Binding-site contacts:
Ligand atom FAG contacts residue TYR396 of chain 1.C at 3.6 Å.
Ligand atom OAA contacts residue ARG476 of chain 1.C at 2.7 Å (salt-bridge).
Ligand atom FAF contacts residue THR698 of chain 1.C at 3.2 Å.
Ligand atom CAS contacts residue TYR441 of chain 1.C at 3.4 Å (hydrophobic).
Ligand atom NAP contacts residue PRO469 of chain 1.C at 2.7 Å (h-bond).
Ligand atom OAC contacts residue SER645 of chain 1.C at 2.8 Å (h-bond).
Ligand atom CAV contacts residue PRO469 of chain 1.C at 3.5 Å (hydrophobic).
Ligand atom CAJ contacts residue TYR723 of chain 1.C at 3.6 Å (hydrophobic).
Ligand atom OAE contacts residue SER645 of chain 1.C at 3.5 Å (h-bond).
Ligand atom OAB contacts residue ARG476 of chain 1.C at 3.0 Å (salt-bridge).
Ligand atom CAT contacts residue THR471 of chain 1.C at 3.2 Å.
Ligand atom NAP contacts residue THR471 of chain 1.C at 3.4 Å (h-bond).
Ligand atom OAD contacts residue GLY644 of chain 1.C at 3.5 Å.
Ligand atom CAJ contacts residue TYR441 of chain 1.C at 3.4 Å (hydrophobic).
Ligand atom CAV contacts residue TYR441 of chain 1.C at 3.4 Å (hydrophobic).
Ligand atom OAQ contacts residue THR677 of chain 1.C at 2.7 Å (h-bond).
Ligand atom CAI contacts residue TYR441 of chain 1.C at 3.7 Å (hydrophobic).
Ligand atom NAP contacts residue TYR441 of chain 1.C at 3.5 Å.
Ligand atom CAK contacts residue THR677 of chain 1.C at 3.6 Å.
Ligand atom FAG contacts residue TYR441 of chain 1.C at 3.8 Å.
Ligand atom CAJ contacts residue PRO469 of chain 1.C at 3.5 Å (hydrophobic).
Ligand atom CAL contacts residue THR677 of chain 1.C at 3.2 Å.
Ligand atom OAA contacts residue THR471 of chain 1.C at 2.9 Å (h-bond).
Ligand atom FAH contacts residue GLU393 of chain 1.C at 3.3 Å.
Ligand atom OAB contacts residue TYR441 of chain 1.C at 3.8 Å.
Ligand atom CAT contacts residue PRO469 of chain 1.C at 3.7 Å (hydrophobic).
Ligand atom FAG contacts residue TYR723 of chain 1.C at 3.7 Å.
Ligand atom CAZ contacts residue TYR723 of chain 1.C at 3.8 Å (hydrophobic).
Ligand atom OAD contacts residue SER645 of chain 1.C at 3.3 Å (h-bond).
Ligand atom CAT contacts residue TYR441 of chain 1.C at 3.5 Å (hydrophobic).
Ligand atom CAU contacts residue TYR441 of chain 1.C at 3.6 Å (hydrophobic).
Ligand atom CAR contacts residue TYR441 of chain 1.C at 3.8 Å (hydrophobic).
Ligand atom OAA contacts residue LEU470 of chain 1.C at 3.5 Å.
Ligand atom CAL contacts residue GLU393 of chain 1.C at 3.8 Å.
Ligand atom NAY contacts residue TYR441 of chain 1.C at 3.5 Å.
Ligand atom PBA contacts residue SER645 of chain 1.C at 3.7 Å.
Ligand atom CAN contacts residue GLU393 of chain 1.C at 3.5 Å.
Ligand atom FAG contacts residue PRO469 of chain 1.C at 3.5 Å.
Ligand atom CAW contacts residue TYR441 of chain 1.C at 3.4 Å (hydrophobic).
Ligand atom FAF contacts residue TYR723 of chain 1.C at 3.2 Å.

Sequence of chain 1.C:
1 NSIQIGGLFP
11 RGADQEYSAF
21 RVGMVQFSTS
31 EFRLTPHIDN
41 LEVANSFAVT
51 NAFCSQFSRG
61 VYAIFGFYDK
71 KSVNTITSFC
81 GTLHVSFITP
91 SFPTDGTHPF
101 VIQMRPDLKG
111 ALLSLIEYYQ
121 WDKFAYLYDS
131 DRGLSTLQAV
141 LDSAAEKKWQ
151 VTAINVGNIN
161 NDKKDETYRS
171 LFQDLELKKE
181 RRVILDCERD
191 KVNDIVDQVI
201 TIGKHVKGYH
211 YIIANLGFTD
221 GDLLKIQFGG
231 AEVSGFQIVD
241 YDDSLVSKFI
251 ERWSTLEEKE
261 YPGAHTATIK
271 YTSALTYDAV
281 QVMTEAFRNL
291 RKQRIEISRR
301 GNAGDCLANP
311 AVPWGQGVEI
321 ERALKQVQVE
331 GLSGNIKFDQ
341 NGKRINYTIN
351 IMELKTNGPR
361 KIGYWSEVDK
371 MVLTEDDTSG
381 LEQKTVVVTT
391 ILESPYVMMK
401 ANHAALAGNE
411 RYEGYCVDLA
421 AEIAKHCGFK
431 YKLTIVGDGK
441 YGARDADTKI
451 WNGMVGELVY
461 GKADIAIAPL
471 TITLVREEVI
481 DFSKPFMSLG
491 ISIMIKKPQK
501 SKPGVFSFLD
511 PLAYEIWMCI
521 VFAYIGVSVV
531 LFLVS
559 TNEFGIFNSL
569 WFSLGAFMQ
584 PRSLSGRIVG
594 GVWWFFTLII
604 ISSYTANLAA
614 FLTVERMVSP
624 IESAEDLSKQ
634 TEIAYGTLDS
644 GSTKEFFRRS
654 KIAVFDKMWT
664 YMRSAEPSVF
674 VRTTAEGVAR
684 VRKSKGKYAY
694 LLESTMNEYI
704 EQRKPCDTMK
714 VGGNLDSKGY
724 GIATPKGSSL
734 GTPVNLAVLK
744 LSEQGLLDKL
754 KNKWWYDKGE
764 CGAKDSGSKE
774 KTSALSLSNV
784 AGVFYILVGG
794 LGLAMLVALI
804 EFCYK

The small molecule below binds the protein below.
Small molecule (SMILES): O=c1[nH]c2cc(C(F)(F)F)c(N3CCOCC3)cc2n(CP(=O)(O)O)c1=O